Sequence of chain 1.A:
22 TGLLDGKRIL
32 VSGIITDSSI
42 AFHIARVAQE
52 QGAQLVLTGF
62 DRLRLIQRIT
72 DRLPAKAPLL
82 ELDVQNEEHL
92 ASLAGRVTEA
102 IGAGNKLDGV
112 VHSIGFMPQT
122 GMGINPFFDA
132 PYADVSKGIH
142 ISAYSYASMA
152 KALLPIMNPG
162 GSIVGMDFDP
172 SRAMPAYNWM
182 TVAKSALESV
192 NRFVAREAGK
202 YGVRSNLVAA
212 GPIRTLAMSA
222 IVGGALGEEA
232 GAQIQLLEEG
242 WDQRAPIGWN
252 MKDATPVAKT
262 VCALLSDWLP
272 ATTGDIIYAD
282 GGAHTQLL

A protein and the small-molecule ligand that binds it are described below.
Small molecule (SMILES): Cc1ccccc1Oc1ccc(Cn2cc(-c3ccccc3)nn2)cc1O

Sequence of chain 1.C:
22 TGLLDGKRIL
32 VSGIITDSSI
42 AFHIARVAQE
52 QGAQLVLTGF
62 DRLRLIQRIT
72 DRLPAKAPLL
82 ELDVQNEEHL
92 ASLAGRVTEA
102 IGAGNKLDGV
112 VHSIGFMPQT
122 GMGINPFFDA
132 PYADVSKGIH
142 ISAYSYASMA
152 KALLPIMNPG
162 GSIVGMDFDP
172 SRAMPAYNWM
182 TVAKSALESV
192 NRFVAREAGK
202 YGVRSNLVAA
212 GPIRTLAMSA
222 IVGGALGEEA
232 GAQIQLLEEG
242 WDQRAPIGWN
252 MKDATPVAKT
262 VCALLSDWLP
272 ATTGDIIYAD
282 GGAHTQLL

Binding-site contacts:
Ligand atom C21 contacts residue NAD1 of chain 1.N at 3.5 Å.
Ligand atom O2 contacts residue NAD1 of chain 1.N at 2.5 Å (h-bond).
Ligand atom C21 contacts residue TYR178 of chain 1.C at 3.5 Å (hydrophobic).
Ligand atom N3 contacts residue LEU238 of chain 1.C at 3.8 Å.
Ligand atom O2 contacts residue TYR178 of chain 1.C at 2.5 Å (h-bond).
Ligand atom C2 contacts residue ALA218 of chain 1.C at 3.4 Å (hydrophobic).
Ligand atom C12 contacts residue NAD1 of chain 1.N at 3.3 Å.
Ligand atom C12 contacts residue PHE169 of chain 1.C at 3.8 Å (hydrophobic).
Ligand atom C7 contacts residue ALA218 of chain 1.C at 3.6 Å (hydrophobic).
Ligand atom C4 contacts residue MET181 of chain 1.C at 3.7 Å (hydrophobic).
Ligand atom C11 contacts residue NAD1 of chain 1.N at 3.3 Å.
Ligand atom C1 contacts residue GLY116 of chain 1.C at 3.5 Å.
Ligand atom N2 contacts residue GLN234 of chain 1.C at 3.0 Å (h-bond).
Ligand atom C3 contacts residue GLY116 of chain 1.C at 3.5 Å.
Ligand atom C10 contacts residue MET219 of chain 1.C at 3.6 Å (hydrophobic).
Ligand atom C16 contacts residue MET175 of chain 1.C at 3.5 Å (hydrophobic).
Ligand atom C7 contacts residue NAD1 of chain 1.N at 3.7 Å.
Ligand atom C9 contacts residue MET219 of chain 1.C at 3.6 Å (hydrophobic).
Ligand atom N2 contacts residue LEU238 of chain 1.C at 3.8 Å.
Ligand atom C1 contacts residue NAD1 of chain 1.N at 3.6 Å.
Ligand atom C3 contacts residue PHE117 of chain 1.C at 3.5 Å (hydrophobic).
Ligand atom C16 contacts residue PRO176 of chain 1.C at 3.5 Å (hydrophobic).
Ligand atom C9 contacts residue NAD1 of chain 1.N at 3.6 Å.
Ligand atom C10 contacts residue NAD1 of chain 1.N at 3.3 Å.
Ligand atom O2 contacts residue LYS185 of chain 1.C at 3.8 Å.
Ligand atom C4 contacts residue MET118 of chain 1.C at 3.8 Å (hydrophobic).
Ligand atom C5 contacts residue MET181 of chain 1.C at 3.8 Å (hydrophobic).
Ligand atom O1 contacts residue ALA218 of chain 1.C at 3.7 Å.
Ligand atom C18 contacts residue LEU237 of chain 1.C at 3.5 Å (hydrophobic).
Ligand atom C1 contacts residue ALA218 of chain 1.C at 3.3 Å (hydrophobic).
Ligand atom C22 contacts residue TYR178 of chain 1.C at 3.4 Å (hydrophobic).
Ligand atom C22 contacts residue NAD1 of chain 1.N at 3.3 Å.
Ligand atom C3 contacts residue MET181 of chain 1.C at 3.7 Å (hydrophobic).
Ligand atom N3 contacts residue GLN234 of chain 1.C at 3.4 Å (h-bond).
Ligand atom N2 contacts residue VAL223 of chain 1.C at 3.6 Å.
Ligand atom O1 contacts residue NAD1 of chain 1.N at 3.2 Å.
Ligand atom C17 contacts residue MET175 of chain 1.C at 3.6 Å (hydrophobic).
Ligand atom C19 contacts residue LEU238 of chain 1.C at 3.6 Å (hydrophobic).
Ligand atom C13 contacts residue PHE169 of chain 1.C at 3.6 Å (hydrophobic).
Ligand atom C8 contacts residue NAD1 of chain 1.N at 3.4 Å.